Sequence of chain 1.S:
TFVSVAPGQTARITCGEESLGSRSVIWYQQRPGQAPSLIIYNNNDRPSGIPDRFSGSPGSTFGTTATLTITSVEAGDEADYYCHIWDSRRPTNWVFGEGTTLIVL

A small-molecule ligand and the protein it binds are described below.
Small molecule (SMILES): CC(=O)N[C@H]1[C@H](O[C@H]2[C@H](O)[C@@H](NC(C)=O)CO[C@@H]2CO)O[C@H](CO)[C@@H](O)[C@@H]1O

Binding-site contacts:
Ligand atom N2 contacts residue ASN271 of chain 1.P at 2.9 Å (h-bond).
Ligand atom C1 contacts residue ILE292 of chain 1.P at 4.0 Å (hydrophobic).
Ligand atom O6 contacts residue ILE292 of chain 1.P at 3.4 Å.
Ligand atom O6 contacts residue THR273 of chain 1.P at 4.2 Å.
Ligand atom C1 contacts residue ASN271 of chain 1.P at 1.4 Å.
Ligand atom C3 contacts residue ASN271 of chain 1.P at 3.8 Å.
Ligand atom O5 contacts residue ASN271 of chain 1.P at 2.3 Å (h-bond).
Ligand atom C2 contacts residue ASN271 of chain 1.P at 2.4 Å.
Ligand atom O5 contacts residue ILE292 of chain 1.P at 3.3 Å.
Ligand atom C4 contacts residue ASN271 of chain 1.P at 4.2 Å.
Ligand atom O6 contacts residue ASN271 of chain 1.P at 4.4 Å.
Ligand atom C2 contacts residue ILE292 of chain 1.P at 4.4 Å (hydrophobic).
Ligand atom C7 contacts residue PHE64 of chain 1.S at 4.4 Å (hydrophobic).
Ligand atom C8 contacts residue VAL410 of chain 1.P at 4.4 Å (hydrophobic).
Ligand atom C5 contacts residue ILE292 of chain 1.P at 4.3 Å (hydrophobic).
Ligand atom O7 contacts residue ASN271 of chain 1.P at 3.5 Å (h-bond).
Ligand atom C6 contacts residue ILE292 of chain 1.P at 4.4 Å (hydrophobic).
Ligand atom O7 contacts residue PHE64 of chain 1.S at 3.3 Å.
Ligand atom C5 contacts residue ASN271 of chain 1.P at 3.6 Å.
Ligand atom C7 contacts residue ASN271 of chain 1.P at 3.4 Å.

Sequence of chain 1.P:
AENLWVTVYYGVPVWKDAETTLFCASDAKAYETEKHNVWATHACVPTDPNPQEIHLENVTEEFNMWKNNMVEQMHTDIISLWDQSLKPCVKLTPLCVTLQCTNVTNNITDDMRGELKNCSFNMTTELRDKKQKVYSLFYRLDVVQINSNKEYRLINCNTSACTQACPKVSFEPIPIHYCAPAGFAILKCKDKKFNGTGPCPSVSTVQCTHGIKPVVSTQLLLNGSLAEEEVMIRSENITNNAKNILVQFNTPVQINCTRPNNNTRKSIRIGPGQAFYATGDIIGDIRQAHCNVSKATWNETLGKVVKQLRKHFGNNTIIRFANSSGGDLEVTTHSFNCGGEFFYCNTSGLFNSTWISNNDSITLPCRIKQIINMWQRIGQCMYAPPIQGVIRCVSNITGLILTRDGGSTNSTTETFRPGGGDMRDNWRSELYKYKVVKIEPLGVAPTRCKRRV